Sequence of chain 1.A:
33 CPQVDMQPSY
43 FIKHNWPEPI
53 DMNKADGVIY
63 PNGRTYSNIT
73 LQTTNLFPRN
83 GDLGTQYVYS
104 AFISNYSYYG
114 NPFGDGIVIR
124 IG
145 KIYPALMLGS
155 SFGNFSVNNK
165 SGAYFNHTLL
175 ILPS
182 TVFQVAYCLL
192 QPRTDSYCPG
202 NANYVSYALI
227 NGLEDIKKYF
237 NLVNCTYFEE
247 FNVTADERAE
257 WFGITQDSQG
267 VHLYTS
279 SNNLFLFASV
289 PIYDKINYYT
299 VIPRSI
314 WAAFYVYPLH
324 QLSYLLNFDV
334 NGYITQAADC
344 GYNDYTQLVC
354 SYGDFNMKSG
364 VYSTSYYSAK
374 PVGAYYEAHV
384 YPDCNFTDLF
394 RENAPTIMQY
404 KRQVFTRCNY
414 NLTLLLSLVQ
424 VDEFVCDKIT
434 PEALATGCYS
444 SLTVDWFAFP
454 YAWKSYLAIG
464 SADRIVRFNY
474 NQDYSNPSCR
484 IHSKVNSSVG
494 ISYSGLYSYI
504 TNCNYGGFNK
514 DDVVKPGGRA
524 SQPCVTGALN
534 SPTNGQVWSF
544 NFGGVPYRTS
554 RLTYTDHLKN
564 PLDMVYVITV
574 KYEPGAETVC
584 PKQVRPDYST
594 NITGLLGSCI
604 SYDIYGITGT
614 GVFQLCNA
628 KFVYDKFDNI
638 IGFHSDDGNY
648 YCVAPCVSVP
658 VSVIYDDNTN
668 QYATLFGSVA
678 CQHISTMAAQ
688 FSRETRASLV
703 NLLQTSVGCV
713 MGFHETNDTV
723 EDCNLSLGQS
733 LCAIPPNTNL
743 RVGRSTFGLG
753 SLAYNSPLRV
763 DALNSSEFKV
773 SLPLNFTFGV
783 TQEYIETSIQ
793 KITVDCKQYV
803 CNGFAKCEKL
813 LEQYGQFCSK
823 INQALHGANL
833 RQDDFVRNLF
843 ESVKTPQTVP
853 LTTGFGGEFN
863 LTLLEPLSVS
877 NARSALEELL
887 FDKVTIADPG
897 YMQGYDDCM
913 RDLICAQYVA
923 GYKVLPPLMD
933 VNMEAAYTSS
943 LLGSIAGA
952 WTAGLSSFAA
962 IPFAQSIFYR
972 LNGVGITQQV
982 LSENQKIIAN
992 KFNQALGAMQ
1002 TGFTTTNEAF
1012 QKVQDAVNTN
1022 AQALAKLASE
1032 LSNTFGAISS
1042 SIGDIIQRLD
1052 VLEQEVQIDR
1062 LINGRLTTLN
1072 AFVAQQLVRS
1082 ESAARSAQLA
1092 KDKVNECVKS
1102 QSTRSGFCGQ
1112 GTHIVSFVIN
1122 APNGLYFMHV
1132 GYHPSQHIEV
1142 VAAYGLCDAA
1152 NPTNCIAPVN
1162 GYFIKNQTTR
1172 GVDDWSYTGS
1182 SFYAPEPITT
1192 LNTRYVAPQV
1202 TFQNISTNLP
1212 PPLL

The small molecule below binds the protein below.
Small molecule (SMILES): CC(=O)N[C@@H]1[C@@H](O)[C@H](O)[C@@H](CO)O[C@H]1O

Binding-site contacts:
Ligand atom O7 contacts residue ASN862 of chain 1.A at 3.2 Å (h-bond).
Ligand atom C2 contacts residue ASN862 of chain 1.A at 2.5 Å.
Ligand atom N2 contacts residue ASN862 of chain 1.A at 3.0 Å (h-bond).
Ligand atom C1 contacts residue ASN862 of chain 1.A at 1.5 Å.
Ligand atom O6 contacts residue THR864 of chain 1.A at 4.1 Å.
Ligand atom C8 contacts residue ASN862 of chain 1.A at 4.4 Å.
Ligand atom O6 contacts residue LEU865 of chain 1.A at 4.0 Å.
Ligand atom O5 contacts residue ASN862 of chain 1.A at 2.4 Å (h-bond).
Ligand atom C5 contacts residue ASN862 of chain 1.A at 3.8 Å.
Ligand atom C3 contacts residue ASN862 of chain 1.A at 3.9 Å.
Ligand atom C1 contacts residue THR864 of chain 1.A at 4.2 Å.
Ligand atom O5 contacts residue THR864 of chain 1.A at 4.2 Å.
Ligand atom C7 contacts residue ASN862 of chain 1.A at 3.2 Å.
Ligand atom C4 contacts residue ASN862 of chain 1.A at 4.3 Å.
Ligand atom C5 contacts residue THR864 of chain 1.A at 4.3 Å.